Sequence of chain 1.C:
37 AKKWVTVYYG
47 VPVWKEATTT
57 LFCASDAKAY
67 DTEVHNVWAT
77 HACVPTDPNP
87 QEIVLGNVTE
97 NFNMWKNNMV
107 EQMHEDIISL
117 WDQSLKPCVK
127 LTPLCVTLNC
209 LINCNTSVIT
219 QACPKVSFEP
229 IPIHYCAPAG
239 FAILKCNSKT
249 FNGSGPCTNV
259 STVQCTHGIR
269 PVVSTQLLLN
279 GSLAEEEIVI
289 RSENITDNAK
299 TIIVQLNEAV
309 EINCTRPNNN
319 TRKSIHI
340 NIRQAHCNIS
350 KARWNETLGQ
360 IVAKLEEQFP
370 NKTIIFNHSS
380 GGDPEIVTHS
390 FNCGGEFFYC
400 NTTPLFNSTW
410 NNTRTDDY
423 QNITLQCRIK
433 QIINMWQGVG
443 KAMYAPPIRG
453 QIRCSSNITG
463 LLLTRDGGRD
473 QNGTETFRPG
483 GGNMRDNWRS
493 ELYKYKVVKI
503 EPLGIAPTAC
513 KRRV

A protein and the small-molecule ligand that binds it are described below.
Small molecule (SMILES): CC(=O)N[C@H]1[C@H](O[C@H]2[C@H](O)[C@@H](NC(C)=O)CO[C@@H]2CO)O[C@H](CO)[C@@H](O[C@@H]2O[C@H](CO)[C@@H](O)[C@H](O[C@H]3O[C@H](CO)[C@@H](O)[C@H](O)[C@@H]3O)[C@@H]2O)[C@@H]1O

Sequence of chain 1.D:
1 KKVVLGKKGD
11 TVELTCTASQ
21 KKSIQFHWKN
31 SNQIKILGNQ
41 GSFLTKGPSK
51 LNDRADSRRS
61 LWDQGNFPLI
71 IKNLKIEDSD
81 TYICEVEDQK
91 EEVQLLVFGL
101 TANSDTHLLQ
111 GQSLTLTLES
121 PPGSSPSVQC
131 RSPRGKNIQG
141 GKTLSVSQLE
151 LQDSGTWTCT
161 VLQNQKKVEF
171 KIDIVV

Binding-site contacts:
Ligand atom C1 contacts residue ASN376 of chain 1.C at 1.4 Å.
Ligand atom C6 contacts residue ARG480 of chain 1.C at 3.6 Å.
Ligand atom C1 contacts residue ARG480 of chain 1.C at 3.4 Å.
Ligand atom C2 contacts residue ARG480 of chain 1.C at 4.1 Å.
Ligand atom C5 contacts residue ASN376 of chain 1.C at 3.6 Å.
Ligand atom C8 contacts residue THR408 of chain 1.C at 4.2 Å.
Ligand atom C2 contacts residue ASN376 of chain 1.C at 2.4 Å.
Ligand atom C3 contacts residue ASN376 of chain 1.C at 3.7 Å.
Ligand atom O5 contacts residue ARG480 of chain 1.C at 2.6 Å (salt-bridge).
Ligand atom C4 contacts residue ARG480 of chain 1.C at 4.5 Å.
Ligand atom C8 contacts residue ILE374 of chain 1.C at 4.1 Å (hydrophobic).
Ligand atom C1 contacts residue HIS377 of chain 1.C at 4.2 Å.
Ligand atom O7 contacts residue ASN376 of chain 1.C at 4.3 Å.
Ligand atom O6 contacts residue ASN52 of chain 1.D at 4.5 Å.
Ligand atom N2 contacts residue ASN376 of chain 1.C at 2.8 Å (h-bond).
Ligand atom O5 contacts residue HIS377 of chain 1.C at 4.5 Å.
Ligand atom O5 contacts residue ASN376 of chain 1.C at 2.3 Å (h-bond).
Ligand atom C5 contacts residue HIS377 of chain 1.C at 4.5 Å.
Ligand atom C7 contacts residue ASN376 of chain 1.C at 3.8 Å.
Ligand atom C4 contacts residue ASN376 of chain 1.C at 4.2 Å.
Ligand atom C5 contacts residue ARG480 of chain 1.C at 3.7 Å.